A protein and the small-molecule ligand that binds it are described below.
Small molecule (SMILES): Nc1ccn([C@H]2C[C@H](O)[C@@H](CO[P](=O)(O)O[C@H]3C[C@H](n4cnc5c(=O)nc(N)[nH]c54)O[C@@H]3CO)O2)c(=O)n1

Binding-site contacts:
Ligand atom C6 contacts residue HIS102 of chain 1.B at 3.5 Å.
Ligand atom C1' contacts residue ARG83 of chain 1.B at 3.6 Å.
Ligand atom C8 contacts residue HIS102 of chain 1.B at 3.8 Å.
Ligand atom N7 contacts residue HIS102 of chain 1.B at 3.8 Å.
Ligand atom C4' contacts residue HIS102 of chain 1.B at 4.0 Å.
Ligand atom C4' contacts residue ARG83 of chain 1.B at 4.0 Å.
Ligand atom N7 contacts residue SER85 of chain 1.B at 2.8 Å (h-bond).
Ligand atom C5 contacts residue SER85 of chain 1.B at 4.0 Å.
Ligand atom N9 contacts residue ASN84 of chain 1.B at 3.8 Å.
Ligand atom O5' contacts residue ARG87 of chain 1.B at 3.2 Å (salt-bridge).
Ligand atom C1' contacts residue ASN84 of chain 1.B at 3.9 Å.
Ligand atom N9 contacts residue HIS102 of chain 1.B at 3.5 Å.
Ligand atom OP2 contacts residue ARG83 of chain 1.B at 3.1 Å (salt-bridge).
Ligand atom C2 contacts residue HIS102 of chain 1.B at 3.6 Å.
Ligand atom N2 contacts residue SO41 of chain 1.C at 3.6 Å (h-bond).
Ligand atom C4 contacts residue HIS102 of chain 1.B at 3.4 Å.
Ligand atom O4' contacts residue ARG87 of chain 1.B at 3.1 Å (salt-bridge).
Ligand atom OP1 contacts residue ARG83 of chain 1.B at 3.0 Å (salt-bridge).
Ligand atom O4' contacts residue ASN84 of chain 1.B at 3.7 Å.
Ligand atom C5' contacts residue ALA37 of chain 1.B at 3.9 Å (hydrophobic).
Ligand atom N1 contacts residue HIS102 of chain 1.B at 3.6 Å (h-bond).
Ligand atom P contacts residue ARG83 of chain 1.B at 3.8 Å.
Ligand atom C5' contacts residue PHE82 of chain 1.B at 3.6 Å (hydrophobic).
Ligand atom C4' contacts residue ARG87 of chain 1.B at 3.6 Å.
Ligand atom N3 contacts residue HIS102 of chain 1.B at 3.6 Å.
Ligand atom N1 contacts residue SO41 of chain 1.C at 3.4 Å (h-bond).
Ligand atom O3' contacts residue ARG83 of chain 1.B at 3.6 Å.
Ligand atom O4' contacts residue HIS102 of chain 1.B at 3.4 Å (h-bond).
Ligand atom C5 contacts residue HIS102 of chain 1.B at 3.5 Å.
Ligand atom OP2 contacts residue TRP35 of chain 1.B at 3.7 Å.
Ligand atom O5' contacts residue ALA37 of chain 1.B at 3.9 Å.
Ligand atom O6 contacts residue SO41 of chain 1.C at 3.7 Å.
Ligand atom O6 contacts residue HIS102 of chain 1.B at 3.5 Å.
Ligand atom OP1 contacts residue PHE82 of chain 1.B at 3.9 Å.
Ligand atom O6 contacts residue GLN104 of chain 1.B at 3.7 Å.
Ligand atom O3' contacts residue SER38 of chain 1.B at 3.6 Å.
Ligand atom C8 contacts residue ASN84 of chain 1.B at 3.1 Å.
Ligand atom C5' contacts residue HIS102 of chain 1.B at 3.3 Å.
Ligand atom O5' contacts residue HIS102 of chain 1.B at 2.5 Å (h-bond).
Ligand atom C8 contacts residue SER85 of chain 1.B at 3.4 Å.

Sequence of chain 1.B:
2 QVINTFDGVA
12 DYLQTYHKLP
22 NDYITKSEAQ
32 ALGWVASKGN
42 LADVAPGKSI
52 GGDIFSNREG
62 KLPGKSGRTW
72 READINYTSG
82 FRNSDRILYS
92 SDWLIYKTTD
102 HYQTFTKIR